Binding-site contacts:
Ligand atom C7 contacts residue ASN12 of chain 5.K at 3.9 Å.
Ligand atom C2 contacts residue ASN12 of chain 5.K at 3.3 Å.
Ligand atom O7 contacts residue ASN12 of chain 5.K at 3.6 Å.
Ligand atom O5 contacts residue ASN12 of chain 5.K at 2.8 Å (h-bond).
Ligand atom C1 contacts residue ASN12 of chain 5.K at 2.2 Å.
Ligand atom C5 contacts residue ASN12 of chain 5.K at 4.2 Å.
Ligand atom N2 contacts residue ASN12 of chain 5.K at 3.8 Å.

This small molecule binds to this protein.
Small molecule (SMILES): CC(=O)N[C@H]1[C@H](O[C@H]2[C@H](O)[C@@H](NC(C)=O)CO[C@@H]2CO)O[C@H](CO)[C@@H](O)[C@@H]1O

Sequence of chain 5.K:
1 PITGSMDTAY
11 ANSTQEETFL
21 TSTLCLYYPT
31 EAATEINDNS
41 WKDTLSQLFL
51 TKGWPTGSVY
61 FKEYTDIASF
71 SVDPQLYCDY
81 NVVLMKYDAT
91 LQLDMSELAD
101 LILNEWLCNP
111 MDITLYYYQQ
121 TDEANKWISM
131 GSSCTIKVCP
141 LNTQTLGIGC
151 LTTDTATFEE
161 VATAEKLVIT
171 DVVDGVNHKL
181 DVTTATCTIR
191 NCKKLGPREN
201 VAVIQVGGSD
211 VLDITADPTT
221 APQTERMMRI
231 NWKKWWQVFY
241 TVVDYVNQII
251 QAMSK